A small-molecule ligand and the protein it binds are described below.
Small molecule (SMILES): O[C@H](c1cc(C(F)(F)F)nc2c(C(F)(F)F)cccc12)[C@@H]1CCCCN1

Sequence of chain 6.A:
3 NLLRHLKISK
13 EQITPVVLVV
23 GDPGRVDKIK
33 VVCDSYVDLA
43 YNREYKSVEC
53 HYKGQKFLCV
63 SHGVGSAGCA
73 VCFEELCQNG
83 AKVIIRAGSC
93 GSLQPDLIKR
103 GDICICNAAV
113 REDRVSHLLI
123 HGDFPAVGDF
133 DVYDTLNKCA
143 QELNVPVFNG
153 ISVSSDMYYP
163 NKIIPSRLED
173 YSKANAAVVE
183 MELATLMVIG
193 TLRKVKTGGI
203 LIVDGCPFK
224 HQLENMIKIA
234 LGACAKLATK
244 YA

Binding-site contacts:
Ligand atom CAI contacts residue GLY207 of chain 2.A at 3.6 Å.
Ligand atom CAM contacts residue TYR160 of chain 2.A at 3.5 Å (hydrophobic).
Ligand atom CAI contacts residue CYS92 of chain 2.A at 3.6 Å (hydrophobic).
Ligand atom FAC contacts residue TYR160 of chain 2.A at 3.2 Å.
Ligand atom CAO contacts residue TYR160 of chain 2.A at 3.5 Å (hydrophobic).
Ligand atom CAN contacts residue ARG45 of chain 6.A at 3.5 Å.
Ligand atom FAE contacts residue PRO209 of chain 2.A at 3.9 Å.
Ligand atom CAI contacts residue GLY93 of chain 2.A at 3.8 Å.
Ligand atom CAH contacts residue ASP206 of chain 2.A at 3.8 Å.
Ligand atom CAJ contacts residue CYS92 of chain 2.A at 3.7 Å (hydrophobic).
Ligand atom CAK contacts residue TYR160 of chain 2.A at 3.7 Å (hydrophobic).
Ligand atom NAQ contacts residue PO41 of chain 2.B at 3.4 Å (h-bond).
Ligand atom CAL contacts residue VAL66 of chain 2.A at 3.8 Å (hydrophobic).
Ligand atom CAT contacts residue GLY93 of chain 2.A at 3.5 Å.
Ligand atom FAF contacts residue GLY207 of chain 2.A at 3.4 Å.
Ligand atom OAA contacts residue MET183 of chain 2.A at 3.5 Å.
Ligand atom CAZ contacts residue GLY93 of chain 2.A at 3.7 Å.
Ligand atom CAI contacts residue ASP206 of chain 2.A at 3.7 Å.
Ligand atom OAA contacts residue GLU182 of chain 2.A at 3.6 Å.
Ligand atom FAG contacts residue GLY93 of chain 2.A at 2.6 Å.
Ligand atom CAV contacts residue GLY93 of chain 2.A at 3.7 Å.
Ligand atom FAG contacts residue PRO209 of chain 2.A at 3.5 Å.
Ligand atom CAW contacts residue SER91 of chain 2.A at 3.9 Å.
Ligand atom CAR contacts residue TYR160 of chain 2.A at 3.7 Å (hydrophobic).
Ligand atom FAG contacts residue GLY207 of chain 2.A at 3.3 Å.
Ligand atom CAM contacts residue HIS7 of chain 6.A at 3.5 Å.
Ligand atom FAG contacts residue CYS208 of chain 2.A at 3.3 Å.
Ligand atom FAF contacts residue CYS208 of chain 2.A at 3.4 Å.
Ligand atom CAH contacts residue CYS92 of chain 2.A at 3.5 Å (hydrophobic).
Ligand atom CAZ contacts residue GLY207 of chain 2.A at 3.9 Å.
Ligand atom CAZ contacts residue CYS208 of chain 2.A at 3.8 Å (hydrophobic).
Ligand atom CAU contacts residue GLY93 of chain 2.A at 3.8 Å.
Ligand atom CAN contacts residue PO41 of chain 2.B at 3.8 Å.
Ligand atom CAY contacts residue TYR160 of chain 2.A at 3.8 Å (hydrophobic).
Ligand atom NAP contacts residue TYR160 of chain 2.A at 3.9 Å.
Ligand atom CAL contacts residue HIS7 of chain 6.A at 3.8 Å.
Ligand atom FAB contacts residue VAL181 of chain 2.A at 3.3 Å.
Ligand atom FAD contacts residue MET159 of chain 2.A at 3.9 Å.
Ligand atom FAD contacts residue TYR160 of chain 2.A at 3.9 Å.
Ligand atom CAO contacts residue MET183 of chain 2.A at 3.5 Å (hydrophobic).

Sequence of chain 2.A:
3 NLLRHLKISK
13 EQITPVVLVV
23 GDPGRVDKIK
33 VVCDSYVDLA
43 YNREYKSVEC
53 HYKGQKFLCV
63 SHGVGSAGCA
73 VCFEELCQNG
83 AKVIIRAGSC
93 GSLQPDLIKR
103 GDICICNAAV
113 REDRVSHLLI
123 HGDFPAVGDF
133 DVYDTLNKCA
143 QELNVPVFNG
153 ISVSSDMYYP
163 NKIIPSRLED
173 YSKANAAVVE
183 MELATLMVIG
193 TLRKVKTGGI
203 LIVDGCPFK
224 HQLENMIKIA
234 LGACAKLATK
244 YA